Sequence of chain 4.A:
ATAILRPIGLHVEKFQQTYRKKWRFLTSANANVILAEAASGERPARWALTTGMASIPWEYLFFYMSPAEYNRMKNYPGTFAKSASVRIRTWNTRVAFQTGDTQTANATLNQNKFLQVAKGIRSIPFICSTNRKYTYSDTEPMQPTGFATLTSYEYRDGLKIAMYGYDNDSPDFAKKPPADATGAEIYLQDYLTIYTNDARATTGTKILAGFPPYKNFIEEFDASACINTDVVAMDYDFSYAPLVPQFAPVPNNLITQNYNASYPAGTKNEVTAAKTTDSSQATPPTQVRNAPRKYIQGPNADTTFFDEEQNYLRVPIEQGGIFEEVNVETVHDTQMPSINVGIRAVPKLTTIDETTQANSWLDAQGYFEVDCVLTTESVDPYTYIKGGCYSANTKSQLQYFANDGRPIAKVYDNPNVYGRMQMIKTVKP

This small molecule binds to this protein.
Small molecule (SMILES): N=c1ccn([C@H]2C[C@H](O[P](=O)(O)OC[C@H]3O[C@@H](n4cnc5c(=O)nc(N)[nH]c54)C[C@@H]3O[P](=O)(O)OC[C@H]3O[C@@H](n4cnc5c(N)ncnc54)C[C@@H]3O)[C@@H](COP(=O)=O)O2)c(=O)[nH]1

Binding-site contacts:
Ligand atom C2' contacts residue THR494 of chain 4.A at 3.3 Å.
Ligand atom N2 contacts residue DG3 of chain 4.C at 3.5 Å (h-bond).
Ligand atom N4 contacts residue GLU489 of chain 4.A at 3.7 Å.
Ligand atom O4' contacts residue SER403 of chain 4.A at 3.3 Å (h-bond).
Ligand atom C4 contacts residue GLU493 of chain 4.A at 3.4 Å.
Ligand atom C5' contacts residue SER403 of chain 4.A at 3.2 Å.
Ligand atom O6 contacts residue DG3 of chain 4.C at 3.5 Å.
Ligand atom C2 contacts residue TYR404 of chain 4.A at 3.6 Å (hydrophobic).
Ligand atom C5' contacts residue PHE402 of chain 4.A at 3.4 Å (hydrophobic).
Ligand atom C4 contacts residue PHE487 of chain 4.A at 3.7 Å (hydrophobic).
Ligand atom C1' contacts residue SER403 of chain 4.A at 3.2 Å.
Ligand atom N1 contacts residue DG3 of chain 4.C at 3.5 Å.
Ligand atom O4' contacts residue DG3 of chain 4.C at 3.2 Å (h-bond).
Ligand atom C6 contacts residue TYR404 of chain 4.A at 3.6 Å (hydrophobic).
Ligand atom C4 contacts residue DG3 of chain 4.C at 3.5 Å.
Ligand atom O5' contacts residue SER403 of chain 4.A at 3.1 Å (h-bond).
Ligand atom C4' contacts residue ASP401 of chain 4.A at 3.5 Å.
Ligand atom N9 contacts residue DG3 of chain 4.C at 3.6 Å.
Ligand atom O3' contacts residue HIS496 of chain 4.A at 3.7 Å.
Ligand atom C6 contacts residue DG3 of chain 4.C at 3.5 Å.
Ligand atom C6 contacts residue VAL495 of chain 4.A at 3.7 Å (hydrophobic).
Ligand atom OP2 contacts residue HIS496 of chain 4.A at 2.9 Å (h-bond).
Ligand atom C5' contacts residue ASP401 of chain 4.A at 3.5 Å.
Ligand atom C5 contacts residue DG3 of chain 4.C at 3.4 Å.
Ligand atom O3' contacts residue ASP401 of chain 4.A at 3.5 Å.
Ligand atom N3 contacts residue DG3 of chain 4.C at 3.4 Å.
Ligand atom O6 contacts residue DG4 of chain 4.C at 3.5 Å (h-bond).
Ligand atom C2 contacts residue DG3 of chain 4.C at 3.4 Å.
Ligand atom C4 contacts residue VAL495 of chain 4.A at 3.1 Å (hydrophobic).
Ligand atom C1' contacts residue DG3 of chain 4.C at 3.7 Å.
Ligand atom N1 contacts residue TYR404 of chain 4.A at 3.6 Å.
Ligand atom O5' contacts residue ASP401 of chain 4.A at 3.7 Å.
Ligand atom C5 contacts residue VAL495 of chain 4.A at 3.0 Å (hydrophobic).
Ligand atom N4 contacts residue GLU493 of chain 4.A at 2.6 Å (salt-bridge).
Ligand atom O4' contacts residue ASP401 of chain 4.A at 3.2 Å (salt-bridge).
Ligand atom C8 contacts residue DG3 of chain 4.C at 3.6 Å.
Ligand atom N4 contacts residue VAL495 of chain 4.A at 3.1 Å.
Ligand atom O3' contacts residue SER403 of chain 4.A at 3.5 Å.
Ligand atom N4 contacts residue PHE487 of chain 4.A at 2.9 Å (h-bond).
Ligand atom N3 contacts residue GLU493 of chain 4.A at 3.5 Å (salt-bridge).